Sequence of chain 1.C:
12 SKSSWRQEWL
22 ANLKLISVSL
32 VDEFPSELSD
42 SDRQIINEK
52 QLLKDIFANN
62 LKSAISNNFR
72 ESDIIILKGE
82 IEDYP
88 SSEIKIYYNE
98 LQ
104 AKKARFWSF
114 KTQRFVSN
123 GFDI

The protein below binds the small molecule below.
Small molecule (SMILES): CC(C)C[C@H](NC(=O)[C@@H](N)CO)C(=O)N[C@@H](CC(=O)O)C(=O)N[C@@H](CO)C(=O)N[C@@H](COP(=O)(O)O)C(=O)N1CCC[C@H]1C(=O)N1CCC[C@H]1C=O

Binding-site contacts:
Ligand atom CG contacts residue GLU19 of chain 1.C at 4.0 Å.
Ligand atom C contacts residue TRP16 of chain 1.C at 3.6 Å (hydrophobic).
Ligand atom CB contacts residue ARG108 of chain 1.C at 3.7 Å.
Ligand atom OG contacts residue ARG108 of chain 1.C at 3.0 Å (salt-bridge).
Ligand atom CD contacts residue ASN121 of chain 1.C at 3.7 Å.
Ligand atom O contacts residue TRP16 of chain 1.C at 2.9 Å (h-bond).
Ligand atom CD2 contacts residue GLU19 of chain 1.C at 3.4 Å.
Ligand atom CG contacts residue SER12 of chain 1.C at 3.9 Å.
Ligand atom O contacts residue TRP20 of chain 1.C at 2.6 Å (h-bond).
Ligand atom CA contacts residue TRP16 of chain 1.C at 3.8 Å (hydrophobic).
Ligand atom CB contacts residue LYS114 of chain 1.C at 3.7 Å.
Ligand atom C contacts residue TRP20 of chain 1.C at 3.7 Å (hydrophobic).
Ligand atom OG contacts residue TRP110 of chain 1.C at 3.4 Å.
Ligand atom N contacts residue TRP16 of chain 1.C at 4.0 Å.
Ligand atom CA contacts residue TRP16 of chain 1.C at 4.1 Å (hydrophobic).
Ligand atom O contacts residue ARG108 of chain 1.C at 2.8 Å (salt-bridge).
Ligand atom OG contacts residue SO41 of chain 1.L at 3.0 Å (h-bond).
Ligand atom CD2 contacts residue TRP20 of chain 1.C at 3.6 Å (hydrophobic).
Ligand atom N contacts residue TRP16 of chain 1.C at 3.7 Å.
Ligand atom CG contacts residue ASN121 of chain 1.C at 3.6 Å.
Ligand atom C contacts residue TRP16 of chain 1.C at 3.9 Å (hydrophobic).
Ligand atom CD2 contacts residue ASN23 of chain 1.C at 3.5 Å.
Ligand atom OG contacts residue LYS114 of chain 1.C at 4.1 Å.
Ligand atom C contacts residue TRP16 of chain 1.C at 3.6 Å (hydrophobic).
Ligand atom O3P contacts residue LYS114 of chain 1.C at 2.8 Å (salt-bridge).
Ligand atom CB contacts residue SO41 of chain 1.L at 3.5 Å.
Ligand atom O3P contacts residue ARG117 of chain 1.C at 3.9 Å.
Ligand atom CG contacts residue TRP16 of chain 1.C at 4.1 Å (hydrophobic).
Ligand atom N contacts residue TRP20 of chain 1.C at 4.1 Å.
Ligand atom CD contacts residue LYS13 of chain 1.C at 3.9 Å.
Ligand atom CG contacts residue TRP20 of chain 1.C at 3.7 Å (hydrophobic).
Ligand atom CA contacts residue TRP20 of chain 1.C at 3.9 Å (hydrophobic).
Ligand atom O contacts residue TRP16 of chain 1.C at 3.0 Å (h-bond).
Ligand atom CD1 contacts residue GLU19 of chain 1.C at 3.9 Å.
Ligand atom O1P contacts residue ARG117 of chain 1.C at 3.0 Å (salt-bridge).
Ligand atom O contacts residue PHE118 of chain 1.C at 3.4 Å.
Ligand atom P contacts residue ARG117 of chain 1.C at 4.1 Å.
Ligand atom N contacts residue ARG108 of chain 1.C at 3.9 Å.
Ligand atom O contacts residue TRP16 of chain 1.C at 3.2 Å.
Ligand atom C contacts residue ARG108 of chain 1.C at 3.9 Å.